This protein binds this small molecule.
Small molecule (SMILES): CC(=O)N[C@@H]1[C@@H](O)[C@H](O)[C@@H](CO)O[C@H]1O

Binding-site contacts:
Ligand atom C5 contacts residue ASN214 of chain 1.G at 3.7 Å.
Ligand atom C2 contacts residue ASN214 of chain 1.G at 2.5 Å.
Ligand atom N2 contacts residue ASN214 of chain 1.G at 2.9 Å (h-bond).
Ligand atom O7 contacts residue ASN214 of chain 1.G at 4.3 Å.
Ligand atom O5 contacts residue ASN213 of chain 1.G at 4.0 Å.
Ligand atom C1 contacts residue ASN213 of chain 1.G at 4.4 Å.
Ligand atom C7 contacts residue ASN214 of chain 1.G at 3.8 Å.
Ligand atom O5 contacts residue ASN214 of chain 1.G at 2.4 Å (h-bond).
Ligand atom C3 contacts residue ASN214 of chain 1.G at 3.8 Å.
Ligand atom C4 contacts residue ASN214 of chain 1.G at 4.2 Å.
Ligand atom C1 contacts residue ASN214 of chain 1.G at 1.4 Å.

Sequence of chain 1.G:
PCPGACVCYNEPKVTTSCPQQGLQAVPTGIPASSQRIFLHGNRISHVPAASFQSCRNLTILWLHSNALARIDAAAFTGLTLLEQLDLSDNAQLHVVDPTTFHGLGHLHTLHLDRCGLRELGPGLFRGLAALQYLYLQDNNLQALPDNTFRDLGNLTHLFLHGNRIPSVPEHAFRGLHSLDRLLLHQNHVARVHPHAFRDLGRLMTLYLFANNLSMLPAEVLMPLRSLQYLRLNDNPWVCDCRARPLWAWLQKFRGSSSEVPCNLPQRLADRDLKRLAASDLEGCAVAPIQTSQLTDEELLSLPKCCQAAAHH